Sequence of chain 1.A:
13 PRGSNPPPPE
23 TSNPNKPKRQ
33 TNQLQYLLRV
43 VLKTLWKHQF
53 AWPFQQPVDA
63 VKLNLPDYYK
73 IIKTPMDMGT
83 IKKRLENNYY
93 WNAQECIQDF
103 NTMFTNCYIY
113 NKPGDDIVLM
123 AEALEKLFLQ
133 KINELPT

The protein below binds the small molecule below.
Small molecule (SMILES): CCN1C(=O)c2cccc3c(S(=O)(=O)Nc4ccc(F)cc4)ccc1c23

Binding-site contacts:
Ligand atom CAO contacts residue PRO55 of chain 1.A at 3.9 Å (hydrophobic).
Ligand atom OAQ contacts residue LEU65 of chain 1.A at 3.7 Å.
Ligand atom CAE contacts residue LEU67 of chain 1.A at 3.9 Å (hydrophobic).
Ligand atom CAN contacts residue VAL60 of chain 1.A at 3.4 Å (hydrophobic).
Ligand atom CAX contacts residue ASP118 of chain 1.A at 3.8 Å.
Ligand atom CAV contacts residue MET122 of chain 1.A at 3.8 Å (hydrophobic).
Ligand atom FAZ contacts residue MET122 of chain 1.A at 3.3 Å.
Ligand atom CAV contacts residue PRO55 of chain 1.A at 3.9 Å (hydrophobic).
Ligand atom CAG contacts residue LEU67 of chain 1.A at 3.8 Å (hydrophobic).
Ligand atom CAA contacts residue LEU65 of chain 1.A at 4.0 Å (hydrophobic).
Ligand atom CAL contacts residue ILE119 of chain 1.A at 3.9 Å (hydrophobic).
Ligand atom OAM contacts residue ASN113 of chain 1.A at 3.1 Å (h-bond).
Ligand atom CAH contacts residue ASN113 of chain 1.A at 3.9 Å.
Ligand atom OAM contacts residue TYR112 of chain 1.A at 4.0 Å.
Ligand atom CAB contacts residue PRO55 of chain 1.A at 3.9 Å (hydrophobic).
Ligand atom CAI contacts residue LEU67 of chain 1.A at 3.8 Å (hydrophobic).
Ligand atom CAC contacts residue LEU65 of chain 1.A at 3.8 Å (hydrophobic).
Ligand atom CAL contacts residue ASN113 of chain 1.A at 3.9 Å.
Ligand atom CAH contacts residue LEU67 of chain 1.A at 3.8 Å (hydrophobic).
Ligand atom CAO contacts residue PHE56 of chain 1.A at 3.4 Å (hydrophobic).
Ligand atom CAI contacts residue TYR112 of chain 1.A at 3.9 Å (hydrophobic).
Ligand atom CAW contacts residue MET122 of chain 1.A at 4.0 Å (hydrophobic).
Ligand atom CAU contacts residue TRP54 of chain 1.A at 3.4 Å (hydrophobic).
Ligand atom OAR contacts residue LEU65 of chain 1.A at 3.4 Å.
Ligand atom CAD contacts residue LEU67 of chain 1.A at 3.9 Å (hydrophobic).
Ligand atom OAM contacts residue TYR70 of chain 1.A at 3.9 Å.
Ligand atom CAX contacts residue ILE119 of chain 1.A at 3.8 Å (hydrophobic).
Ligand atom CAV contacts residue TRP54 of chain 1.A at 3.7 Å (hydrophobic).
Ligand atom CAF contacts residue ILE119 of chain 1.A at 3.9 Å (hydrophobic).
Ligand atom CAO contacts residue ILE119 of chain 1.A at 3.9 Å (hydrophobic).
Ligand atom CAB contacts residue LEU65 of chain 1.A at 3.5 Å (hydrophobic).
Ligand atom CAV contacts residue ILE119 of chain 1.A at 3.7 Å (hydrophobic).
Ligand atom CAJ contacts residue ILE119 of chain 1.A at 3.9 Å (hydrophobic).
Ligand atom FAZ contacts residue ILE119 of chain 1.A at 3.1 Å.
Ligand atom CAJ contacts residue LEU67 of chain 1.A at 3.9 Å (hydrophobic).
Ligand atom OAQ contacts residue TRP54 of chain 1.A at 3.6 Å.
Ligand atom CAA contacts residue PRO55 of chain 1.A at 3.6 Å (hydrophobic).
Ligand atom CAW contacts residue ILE119 of chain 1.A at 3.7 Å (hydrophobic).
Ligand atom FAZ contacts residue ASP118 of chain 1.A at 3.2 Å.
Ligand atom CAI contacts residue ASN113 of chain 1.A at 3.2 Å.